Sequence of chain 1.A:
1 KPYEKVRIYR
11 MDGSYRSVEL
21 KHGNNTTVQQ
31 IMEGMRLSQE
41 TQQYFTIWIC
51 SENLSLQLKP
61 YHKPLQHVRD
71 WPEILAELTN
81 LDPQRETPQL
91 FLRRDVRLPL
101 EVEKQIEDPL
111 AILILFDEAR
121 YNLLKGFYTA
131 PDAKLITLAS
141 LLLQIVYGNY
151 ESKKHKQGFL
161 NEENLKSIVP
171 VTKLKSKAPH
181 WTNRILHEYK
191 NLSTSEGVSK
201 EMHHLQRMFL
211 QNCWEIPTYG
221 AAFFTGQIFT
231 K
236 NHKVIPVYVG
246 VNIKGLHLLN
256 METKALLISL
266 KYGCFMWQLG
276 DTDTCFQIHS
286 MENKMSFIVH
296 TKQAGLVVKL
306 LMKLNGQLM

Binding-site contacts:
Ligand atom C13 contacts residue LEU56 of chain 1.A at 3.6 Å (hydrophobic).
Ligand atom C15 contacts residue GLN57 of chain 1.A at 3.8 Å.
Ligand atom C10 contacts residue LYS59 of chain 1.A at 3.5 Å.
Ligand atom C14 contacts residue GLN57 of chain 1.A at 3.7 Å.
Ligand atom C8 contacts residue LYS308 of chain 1.A at 3.4 Å.
Ligand atom C15 contacts residue ALA222 of chain 1.A at 4.2 Å (hydrophobic).
Ligand atom C4 contacts residue VAL96 of chain 1.A at 3.7 Å (hydrophobic).
Ligand atom C5 contacts residue LEU305 of chain 1.A at 3.9 Å (hydrophobic).
Ligand atom C13 contacts residue GLN57 of chain 1.A at 3.9 Å.
Ligand atom C10 contacts residue LYS304 of chain 1.A at 2.5 Å.
Ligand atom C14 contacts residue PHE224 of chain 1.A at 4.0 Å (hydrophobic).
Ligand atom C4 contacts residue ARG97 of chain 1.A at 3.9 Å.
Ligand atom O2 contacts residue LYS59 of chain 1.A at 3.6 Å (salt-bridge).
Ligand atom O2 contacts residue LYS308 of chain 1.A at 3.0 Å (salt-bridge).
Ligand atom C1 contacts residue LEU305 of chain 1.A at 4.2 Å (hydrophobic).
Ligand atom C4 contacts residue GLN57 of chain 1.A at 4.0 Å.
Ligand atom C14 contacts residue SER55 of chain 1.A at 4.1 Å.
Ligand atom C9 contacts residue LYS59 of chain 1.A at 3.1 Å.
Ligand atom C12 contacts residue GLN57 of chain 1.A at 4.1 Å.
Ligand atom C5 contacts residue LYS59 of chain 1.A at 3.7 Å.
Ligand atom C6 contacts residue LYS304 of chain 1.A at 3.8 Å.
Ligand atom C11 contacts residue LYS59 of chain 1.A at 4.2 Å.
Ligand atom C7 contacts residue LYS59 of chain 1.A at 3.5 Å.
Ligand atom C13 contacts residue PHE224 of chain 1.A at 4.0 Å (hydrophobic).
Ligand atom C4 contacts residue LEU305 of chain 1.A at 3.6 Å (hydrophobic).
Ligand atom C9 contacts residue LYS304 of chain 1.A at 2.9 Å.
Ligand atom C3 contacts residue LEU305 of chain 1.A at 3.6 Å (hydrophobic).
Ligand atom C3 contacts residue GLN57 of chain 1.A at 4.1 Å.
Ligand atom C8 contacts residue LYS59 of chain 1.A at 3.3 Å.
Ligand atom C7 contacts residue ARG97 of chain 1.A at 3.5 Å.
Ligand atom C9 contacts residue LYS308 of chain 1.A at 3.6 Å.
Ligand atom C5 contacts residue ARG97 of chain 1.A at 4.2 Å.
Ligand atom O2 contacts residue LYS304 of chain 1.A at 2.5 Å (salt-bridge).
Ligand atom C2 contacts residue LEU305 of chain 1.A at 3.9 Å (hydrophobic).
Ligand atom C6 contacts residue LYS59 of chain 1.A at 3.9 Å.
Ligand atom C14 contacts residue ALA222 of chain 1.A at 4.2 Å (hydrophobic).
Ligand atom C6 contacts residue LEU305 of chain 1.A at 4.2 Å (hydrophobic).
Ligand atom C15 contacts residue LEU305 of chain 1.A at 4.2 Å (hydrophobic).
Ligand atom C3 contacts residue VAL96 of chain 1.A at 3.4 Å (hydrophobic).
Ligand atom C11 contacts residue LYS304 of chain 1.A at 1.4 Å.

A small-molecule ligand and the protein it binds are described below.
Small molecule (SMILES): O=Cc1c(O)ccc2ccc(-c3ccco3)cc12